Binding-site contacts:
Ligand atom O6 contacts residue LYS203 of chain 1.A at 3.9 Å.
Ligand atom C5 contacts residue HIS334 of chain 1.A at 3.5 Å.
Ligand atom O1 contacts residue LYS120 of chain 1.A at 2.7 Å (salt-bridge).
Ligand atom O5 contacts residue PHE182 of chain 1.A at 3.4 Å.
Ligand atom O5 contacts residue ASN190 of chain 1.A at 3.6 Å (h-bond).
Ligand atom O2 contacts residue NAD1 of chain 1.E at 3.4 Å.
Ligand atom C4 contacts residue ARG179 of chain 1.A at 3.8 Å.
Ligand atom O1 contacts residue GLU202 of chain 1.A at 3.8 Å.
Ligand atom O3 contacts residue LYS185 of chain 1.A at 2.9 Å (salt-bridge).
Ligand atom C4 contacts residue GLU202 of chain 1.A at 3.7 Å.
Ligand atom C1 contacts residue NAD1 of chain 1.E at 3.3 Å.
Ligand atom O8 contacts residue NAD1 of chain 1.E at 2.9 Å (h-bond).
Ligand atom O4 contacts residue PHE180 of chain 1.A at 3.8 Å.
Ligand atom C6 contacts residue HIS334 of chain 1.A at 3.8 Å.
Ligand atom O7 contacts residue HIS334 of chain 1.A at 2.5 Å (h-bond).
Ligand atom O8 contacts residue HIS206 of chain 1.A at 3.5 Å (h-bond).
Ligand atom O2 contacts residue GLU202 of chain 1.A at 2.4 Å (salt-bridge).
Ligand atom O6 contacts residue ARG179 of chain 1.A at 3.0 Å (salt-bridge).
Ligand atom O4 contacts residue ARG179 of chain 1.A at 2.8 Å (salt-bridge).
Ligand atom O8 contacts residue TYR149 of chain 1.A at 2.8 Å (h-bond).
Ligand atom S1 contacts residue LEU183 of chain 1.A at 3.9 Å.
Ligand atom O3 contacts residue LEU183 of chain 1.A at 3.7 Å.
Ligand atom O1 contacts residue NAD1 of chain 1.E at 3.8 Å.
Ligand atom S1 contacts residue ARG179 of chain 1.A at 3.8 Å.
Ligand atom O4 contacts residue LEU183 of chain 1.A at 3.4 Å.
Ligand atom C5 contacts residue ARG179 of chain 1.A at 3.7 Å.
Ligand atom C1 contacts residue HIS206 of chain 1.A at 3.8 Å.
Ligand atom O8 contacts residue HIS334 of chain 1.A at 3.0 Å (h-bond).
Ligand atom C2 contacts residue GLU202 of chain 1.A at 3.2 Å.
Ligand atom C4 contacts residue PHE182 of chain 1.A at 3.8 Å (hydrophobic).
Ligand atom C6 contacts residue LYS203 of chain 1.A at 3.6 Å.
Ligand atom O1 contacts residue HIS206 of chain 1.A at 2.8 Å (h-bond).
Ligand atom C2 contacts residue LYS120 of chain 1.A at 3.8 Å.
Ligand atom C6 contacts residue TYR149 of chain 1.A at 3.3 Å (hydrophobic).
Ligand atom C1 contacts residue LYS120 of chain 1.A at 3.7 Å.
Ligand atom O2 contacts residue LYS120 of chain 1.A at 3.1 Å (salt-bridge).
Ligand atom C6 contacts residue NAD1 of chain 1.E at 3.9 Å.
Ligand atom O5 contacts residue LEU183 of chain 1.A at 2.8 Å (h-bond).
Ligand atom O5 contacts residue LYS185 of chain 1.A at 3.8 Å.
Ligand atom O7 contacts residue NAD1 of chain 1.E at 3.7 Å.

Sequence of chain 1.A:
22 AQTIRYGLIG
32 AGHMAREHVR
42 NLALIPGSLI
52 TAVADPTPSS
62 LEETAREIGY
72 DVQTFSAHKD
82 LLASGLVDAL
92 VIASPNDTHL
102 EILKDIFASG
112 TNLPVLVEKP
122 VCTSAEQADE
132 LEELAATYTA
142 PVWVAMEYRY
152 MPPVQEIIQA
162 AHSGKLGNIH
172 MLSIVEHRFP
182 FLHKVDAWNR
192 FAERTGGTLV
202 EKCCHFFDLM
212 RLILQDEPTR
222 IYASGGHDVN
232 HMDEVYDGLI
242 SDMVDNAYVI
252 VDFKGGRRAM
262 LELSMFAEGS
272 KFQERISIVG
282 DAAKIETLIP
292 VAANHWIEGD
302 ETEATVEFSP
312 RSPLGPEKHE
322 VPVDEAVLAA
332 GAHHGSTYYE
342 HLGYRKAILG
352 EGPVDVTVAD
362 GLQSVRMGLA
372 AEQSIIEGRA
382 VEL

The protein below binds the small molecule below.
Small molecule (SMILES): O=S(=O)(O)C[C@H]1O[C@H](O)[C@H](O)[C@@H](O)[C@@H]1O